Sequence of chain 1.A:
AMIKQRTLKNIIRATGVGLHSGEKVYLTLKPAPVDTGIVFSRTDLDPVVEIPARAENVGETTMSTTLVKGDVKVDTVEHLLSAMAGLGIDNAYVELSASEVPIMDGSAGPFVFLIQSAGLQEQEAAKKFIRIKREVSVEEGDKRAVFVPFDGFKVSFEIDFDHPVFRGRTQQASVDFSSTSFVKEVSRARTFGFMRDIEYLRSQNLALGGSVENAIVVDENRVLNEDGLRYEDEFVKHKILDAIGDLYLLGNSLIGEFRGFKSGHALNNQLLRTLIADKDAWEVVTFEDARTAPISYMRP

Binding-site contacts:
Ligand atom C15 contacts residue VAL219 of chain 1.A at 3.6 Å (hydrophobic).
Ligand atom N2 contacts residue ASP244 of chain 1.A at 3.5 Å (salt-bridge).
Ligand atom C11 contacts residue ALA209 of chain 1.A at 3.7 Å (hydrophobic).
Ligand atom C17 contacts residue ASP244 of chain 1.A at 3.5 Å.
Ligand atom C14 contacts residue SER213 of chain 1.A at 3.5 Å.
Ligand atom C13 contacts residue PEG1 of chain 1.L at 3.3 Å.
Ligand atom C3 contacts residue THR193 of chain 1.A at 3.4 Å.
Ligand atom C16 contacts residue THR193 of chain 1.A at 3.6 Å.
Ligand atom N2 contacts residue ZN1 of chain 1.E at 2.9 Å.
Ligand atom N2 contacts residue HIS267 of chain 1.A at 2.7 Å (h-bond).
Ligand atom O4 contacts residue ASP244 of chain 1.A at 3.6 Å.
Ligand atom C10 contacts residue GLY212 of chain 1.A at 3.7 Å.
Ligand atom N2 contacts residue MET65 of chain 1.A at 3.7 Å.
Ligand atom N2 contacts residue GLU80 of chain 1.A at 3.1 Å (salt-bridge).
Ligand atom O2 contacts residue HIS240 of chain 1.A at 2.9 Å (h-bond).
Ligand atom C17 contacts residue ZN1 of chain 1.E at 2.8 Å.
Ligand atom C11 contacts residue ILE200 of chain 1.A at 3.5 Å (hydrophobic).
Ligand atom O3 contacts residue ZN1 of chain 1.E at 2.2 Å.
Ligand atom O3 contacts residue GLU80 of chain 1.A at 2.4 Å (salt-bridge).
Ligand atom C13 contacts residue GLY212 of chain 1.A at 3.6 Å.
Ligand atom C15 contacts residue SER213 of chain 1.A at 3.7 Å.
Ligand atom O2 contacts residue ZN1 of chain 1.E at 2.1 Å.
Ligand atom C19 contacts residue PHE194 of chain 1.A at 3.6 Å (hydrophobic).
Ligand atom N1 contacts residue THR193 of chain 1.A at 2.9 Å (h-bond).
Ligand atom C3 contacts residue PHE194 of chain 1.A at 3.3 Å (hydrophobic).
Ligand atom C14 contacts residue VAL219 of chain 1.A at 3.7 Å (hydrophobic).
Ligand atom C12 contacts residue ARG204 of chain 1.A at 3.6 Å.
Ligand atom O2 contacts residue HIS81 of chain 1.A at 3.6 Å.
Ligand atom O2 contacts residue ASP244 of chain 1.A at 3.3 Å (salt-bridge).
Ligand atom C17 contacts residue THR193 of chain 1.A at 3.4 Å.
Ligand atom O3 contacts residue HIS267 of chain 1.A at 3.1 Å (h-bond).
Ligand atom C7 contacts residue LEU203 of chain 1.A at 3.7 Å (hydrophobic).
Ligand atom C19 contacts residue THR193 of chain 1.A at 3.7 Å.
Ligand atom C11 contacts residue GLY212 of chain 1.A at 3.5 Å.
Ligand atom C10 contacts residue ILE200 of chain 1.A at 3.5 Å (hydrophobic).
Ligand atom O3 contacts residue HIS81 of chain 1.A at 3.1 Å (h-bond).
Ligand atom C14 contacts residue PEG1 of chain 1.L at 3.5 Å.
Ligand atom O3 contacts residue ASP244 of chain 1.A at 3.0 Å (salt-bridge).
Ligand atom C12 contacts residue GLY212 of chain 1.A at 3.3 Å.
Ligand atom O2 contacts residue THR193 of chain 1.A at 2.6 Å (h-bond).

A protein and the small-molecule ligand that binds it are described below.
Small molecule (SMILES): C[C@@H](O)[C@H](NC(=O)c1ccc(C#Cc2ccccc2)cc1)C(=O)NO